The small molecule below binds the protein below.
Small molecule (SMILES): CC(=O)N[C@@H]1[C@@H](O)[C@H](O)[C@@H](CO)O[C@H]1O

Binding-site contacts:
Ligand atom C5 contacts residue SER48 of chain 1.E at 3.8 Å.
Ligand atom C2 contacts residue ASN46 of chain 1.E at 2.5 Å.
Ligand atom O5 contacts residue SER48 of chain 1.E at 3.5 Å.
Ligand atom C6 contacts residue SER48 of chain 1.E at 4.2 Å.
Ligand atom C5 contacts residue ASN46 of chain 1.E at 3.7 Å.
Ligand atom O7 contacts residue ASN46 of chain 1.E at 4.4 Å.
Ligand atom C7 contacts residue ASN46 of chain 1.E at 3.9 Å.
Ligand atom C1 contacts residue ASN46 of chain 1.E at 1.4 Å.
Ligand atom C8 contacts residue ASN46 of chain 1.E at 4.4 Å.
Ligand atom O6 contacts residue GLN49 of chain 1.E at 4.4 Å.
Ligand atom O5 contacts residue ASN46 of chain 1.E at 2.4 Å (h-bond).
Ligand atom C4 contacts residue ASN46 of chain 1.E at 4.2 Å.
Ligand atom C1 contacts residue SER48 of chain 1.E at 3.5 Å.
Ligand atom N2 contacts residue ASN46 of chain 1.E at 2.9 Å (h-bond).
Ligand atom O5 contacts residue GLN49 of chain 1.E at 4.0 Å.
Ligand atom C3 contacts residue ASN46 of chain 1.E at 3.8 Å.

Sequence of chain 1.E:
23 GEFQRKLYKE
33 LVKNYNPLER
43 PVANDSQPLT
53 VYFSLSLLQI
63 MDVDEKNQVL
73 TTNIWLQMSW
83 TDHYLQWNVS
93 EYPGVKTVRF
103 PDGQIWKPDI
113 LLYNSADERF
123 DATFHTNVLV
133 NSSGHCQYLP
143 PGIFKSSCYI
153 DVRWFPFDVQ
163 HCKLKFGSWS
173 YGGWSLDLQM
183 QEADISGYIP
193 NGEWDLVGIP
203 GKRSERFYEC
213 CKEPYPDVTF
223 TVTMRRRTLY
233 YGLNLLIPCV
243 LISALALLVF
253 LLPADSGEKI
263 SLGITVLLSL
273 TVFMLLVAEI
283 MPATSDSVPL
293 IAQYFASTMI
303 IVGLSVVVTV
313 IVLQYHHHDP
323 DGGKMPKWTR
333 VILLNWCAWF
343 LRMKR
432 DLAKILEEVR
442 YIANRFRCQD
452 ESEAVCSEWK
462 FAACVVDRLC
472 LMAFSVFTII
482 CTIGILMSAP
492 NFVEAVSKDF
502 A